Sequence of chain 1.B:
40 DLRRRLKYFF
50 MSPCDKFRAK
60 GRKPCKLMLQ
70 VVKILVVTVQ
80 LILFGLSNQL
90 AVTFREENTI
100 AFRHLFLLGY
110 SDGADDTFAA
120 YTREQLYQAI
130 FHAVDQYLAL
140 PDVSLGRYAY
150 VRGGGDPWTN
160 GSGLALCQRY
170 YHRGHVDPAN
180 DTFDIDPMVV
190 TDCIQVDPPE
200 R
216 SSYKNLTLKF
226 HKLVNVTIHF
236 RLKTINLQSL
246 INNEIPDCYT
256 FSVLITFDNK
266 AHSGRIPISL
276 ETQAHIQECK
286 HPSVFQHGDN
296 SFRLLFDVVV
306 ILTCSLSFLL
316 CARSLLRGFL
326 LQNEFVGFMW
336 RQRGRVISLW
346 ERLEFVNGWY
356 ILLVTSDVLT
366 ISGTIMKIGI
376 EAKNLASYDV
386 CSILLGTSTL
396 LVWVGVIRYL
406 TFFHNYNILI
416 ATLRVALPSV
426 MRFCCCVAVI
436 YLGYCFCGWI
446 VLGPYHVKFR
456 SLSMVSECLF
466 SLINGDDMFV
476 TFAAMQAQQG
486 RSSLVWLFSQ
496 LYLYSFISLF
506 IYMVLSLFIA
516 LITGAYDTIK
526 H

A protein and the small-molecule ligand that binds it are described below.
Small molecule (SMILES): COc1ccccc1N1CCN([C@H]2CCCC[C@@H]2NS(=O)(=O)c2ccccc2)CC1

Sequence of chain 1.C:
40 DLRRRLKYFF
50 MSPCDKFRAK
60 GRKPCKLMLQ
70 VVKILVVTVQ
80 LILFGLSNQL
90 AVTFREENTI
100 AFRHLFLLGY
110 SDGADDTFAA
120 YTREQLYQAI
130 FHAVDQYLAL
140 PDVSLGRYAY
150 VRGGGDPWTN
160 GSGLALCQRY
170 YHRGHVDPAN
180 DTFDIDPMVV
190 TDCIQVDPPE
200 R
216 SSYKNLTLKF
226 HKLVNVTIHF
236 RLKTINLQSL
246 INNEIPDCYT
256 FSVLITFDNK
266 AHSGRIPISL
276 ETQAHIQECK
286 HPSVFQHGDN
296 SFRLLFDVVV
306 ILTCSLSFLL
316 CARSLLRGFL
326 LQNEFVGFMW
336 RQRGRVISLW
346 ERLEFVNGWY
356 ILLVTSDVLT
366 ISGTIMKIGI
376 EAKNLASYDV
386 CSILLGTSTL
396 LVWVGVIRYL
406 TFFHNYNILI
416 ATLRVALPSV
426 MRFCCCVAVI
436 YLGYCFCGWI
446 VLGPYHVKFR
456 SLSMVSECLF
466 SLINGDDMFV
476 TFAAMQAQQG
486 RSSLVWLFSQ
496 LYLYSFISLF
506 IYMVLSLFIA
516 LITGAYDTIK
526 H

Binding-site contacts:
Ligand atom C03 contacts residue PHE505 of chain 1.C at 4.0 Å (hydrophobic).
Ligand atom C11 contacts residue TYR499 of chain 1.B at 3.6 Å (hydrophobic).
Ligand atom C10 contacts residue TYR499 of chain 1.B at 3.3 Å (hydrophobic).
Ligand atom C20 contacts residue SER503 of chain 1.B at 3.9 Å.
Ligand atom S01 contacts residue ALA433 of chain 1.C at 4.0 Å.
Ligand atom C23 contacts residue SER503 of chain 1.B at 3.9 Å.
Ligand atom O01 contacts residue ALA433 of chain 1.C at 3.4 Å.
Ligand atom C02 contacts residue VAL432 of chain 1.C at 3.4 Å (hydrophobic).
Ligand atom C13 contacts residue SER503 of chain 1.B at 3.0 Å.
Ligand atom O02 contacts residue CYS429 of chain 1.C at 3.3 Å (h-bond).
Ligand atom C17 contacts residue CYS429 of chain 1.C at 3.6 Å (hydrophobic).
Ligand atom C20 contacts residue MET508 of chain 1.B at 3.7 Å (hydrophobic).
Ligand atom C03 contacts residue VAL432 of chain 1.C at 3.5 Å (hydrophobic).
Ligand atom C19 contacts residue SER503 of chain 1.B at 4.0 Å.
Ligand atom O01 contacts residue VAL432 of chain 1.C at 3.2 Å (h-bond).
Ligand atom C08 contacts residue 3PE1 of chain 1.I at 3.9 Å.
Ligand atom C23 contacts residue SER500 of chain 1.B at 3.9 Å.
Ligand atom C14 contacts residue SER503 of chain 1.B at 3.2 Å.
Ligand atom C09 contacts residue 3PE1 of chain 1.I at 3.8 Å.
Ligand atom C03 contacts residue ILE468 of chain 1.C at 3.9 Å (hydrophobic).
Ligand atom C04 contacts residue VAL432 of chain 1.C at 3.9 Å (hydrophobic).
Ligand atom C18 contacts residue SER503 of chain 1.B at 3.6 Å.
Ligand atom C20 contacts residue VAL425 of chain 1.C at 4.0 Å (hydrophobic).
Ligand atom N03 contacts residue CYS429 of chain 1.C at 3.6 Å (h-bond).
Ligand atom C17 contacts residue SER503 of chain 1.B at 3.7 Å.
Ligand atom C15 contacts residue CYS429 of chain 1.C at 3.8 Å (hydrophobic).
Ligand atom C04 contacts residue TYR507 of chain 1.B at 3.9 Å (hydrophobic).
Ligand atom O03 contacts residue SER503 of chain 1.B at 3.9 Å.
Ligand atom C22 contacts residue CYS429 of chain 1.C at 3.2 Å (hydrophobic).
Ligand atom C22 contacts residue TYR507 of chain 1.B at 3.5 Å (hydrophobic).
Ligand atom O02 contacts residue ALA433 of chain 1.C at 3.3 Å (h-bond).
Ligand atom C05 contacts residue TYR507 of chain 1.B at 3.7 Å (hydrophobic).
Ligand atom O01 contacts residue TYR436 of chain 1.C at 2.8 Å.
Ligand atom C21 contacts residue VAL425 of chain 1.C at 3.7 Å (hydrophobic).
Ligand atom C05 contacts residue PHE513 of chain 1.C at 3.4 Å (hydrophobic).
Ligand atom C06 contacts residue PHE513 of chain 1.C at 3.3 Å (hydrophobic).
Ligand atom C21 contacts residue TYR507 of chain 1.B at 3.4 Å (hydrophobic).
Ligand atom C04 contacts residue ILE468 of chain 1.C at 3.4 Å (hydrophobic).
Ligand atom C01 contacts residue VAL432 of chain 1.C at 3.7 Å (hydrophobic).
Ligand atom C09 contacts residue TYR436 of chain 1.C at 3.7 Å (hydrophobic).